Sequence of chain 1.C:
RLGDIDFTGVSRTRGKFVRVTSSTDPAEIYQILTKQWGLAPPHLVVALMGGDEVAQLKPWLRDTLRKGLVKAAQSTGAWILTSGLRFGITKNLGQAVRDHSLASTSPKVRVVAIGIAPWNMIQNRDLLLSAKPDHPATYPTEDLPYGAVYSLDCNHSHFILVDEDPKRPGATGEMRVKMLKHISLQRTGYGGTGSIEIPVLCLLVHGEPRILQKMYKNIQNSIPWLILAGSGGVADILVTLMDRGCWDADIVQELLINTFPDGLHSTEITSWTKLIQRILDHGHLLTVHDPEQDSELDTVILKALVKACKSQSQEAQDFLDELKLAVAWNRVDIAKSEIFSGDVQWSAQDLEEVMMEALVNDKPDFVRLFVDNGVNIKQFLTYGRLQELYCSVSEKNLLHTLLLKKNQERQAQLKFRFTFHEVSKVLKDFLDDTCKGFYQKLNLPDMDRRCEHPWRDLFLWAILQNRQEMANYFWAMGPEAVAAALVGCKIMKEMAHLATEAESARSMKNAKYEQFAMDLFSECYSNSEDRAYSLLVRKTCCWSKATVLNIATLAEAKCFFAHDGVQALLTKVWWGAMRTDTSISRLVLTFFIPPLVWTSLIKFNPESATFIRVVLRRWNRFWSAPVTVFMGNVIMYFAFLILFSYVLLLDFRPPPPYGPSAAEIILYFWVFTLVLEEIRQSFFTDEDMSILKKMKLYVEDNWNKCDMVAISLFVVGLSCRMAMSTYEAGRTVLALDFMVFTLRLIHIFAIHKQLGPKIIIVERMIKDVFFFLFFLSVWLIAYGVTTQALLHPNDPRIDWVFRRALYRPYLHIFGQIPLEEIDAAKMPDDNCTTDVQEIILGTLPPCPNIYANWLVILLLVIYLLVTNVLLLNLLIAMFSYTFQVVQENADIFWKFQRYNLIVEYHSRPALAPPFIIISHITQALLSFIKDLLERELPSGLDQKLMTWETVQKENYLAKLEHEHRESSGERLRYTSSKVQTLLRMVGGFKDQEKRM

Binding-site contacts:
Ligand atom C5 contacts residue ASN921 of chain 1.C at 3.7 Å.
Ligand atom N2 contacts residue ASN921 of chain 1.C at 2.8 Å (h-bond).
Ligand atom C2 contacts residue ASN921 of chain 1.C at 2.4 Å.
Ligand atom O5 contacts residue ASN921 of chain 1.C at 2.4 Å (h-bond).
Ligand atom C7 contacts residue ASN921 of chain 1.C at 3.1 Å.
Ligand atom C8 contacts residue ASN921 of chain 1.C at 4.0 Å.
Ligand atom O7 contacts residue ASN921 of chain 1.C at 3.1 Å (h-bond).
Ligand atom C4 contacts residue ASN921 of chain 1.C at 4.2 Å.
Ligand atom C3 contacts residue ASN921 of chain 1.C at 3.8 Å.
Ligand atom C1 contacts residue ASN921 of chain 1.C at 1.4 Å.

This small molecule binds to this protein.
Small molecule (SMILES): CC(=O)N[C@@H]1[C@@H](O)[C@H](O)[C@@H](CO)O[C@H]1O